Sequence of chain 1.C:
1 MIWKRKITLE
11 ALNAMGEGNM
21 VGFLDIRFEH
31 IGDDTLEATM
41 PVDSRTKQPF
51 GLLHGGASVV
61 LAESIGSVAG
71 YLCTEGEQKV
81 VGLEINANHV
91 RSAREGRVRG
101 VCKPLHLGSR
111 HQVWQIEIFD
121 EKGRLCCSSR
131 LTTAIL

Sequence of chain 1.D:
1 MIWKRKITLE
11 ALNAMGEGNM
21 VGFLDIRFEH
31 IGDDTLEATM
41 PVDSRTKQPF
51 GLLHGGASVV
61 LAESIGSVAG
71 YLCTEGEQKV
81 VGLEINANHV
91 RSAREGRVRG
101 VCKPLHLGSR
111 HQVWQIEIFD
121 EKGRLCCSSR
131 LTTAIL

This small molecule binds to this protein.
Small molecule (SMILES): CCCCCCCCCC(=O)CSCCNC(=O)CCNC(=O)[C@H](O)C(C)(C)CO[P](=O)(O)O[P](=O)(O)OC[C@H]1O[C@H](n2cnc3c(N)ncnc32)[C@@H](O)[C@H]1OP(=O)(O)O

Binding-site contacts:
Ligand atom C3P contacts residue GLY82 of chain 1.D at 3.8 Å.
Ligand atom S1P contacts residue GLY82 of chain 1.D at 3.5 Å (h-bond).
Ligand atom CCE contacts residue VAL21 of chain 1.D at 3.8 Å (hydrophobic).
Ligand atom CEP contacts residue VAL81 of chain 1.D at 3.6 Å (hydrophobic).
Ligand atom C5P contacts residue HIS89 of chain 1.C at 3.6 Å.
Ligand atom C2P contacts residue GLU63 of chain 1.D at 3.5 Å.
Ligand atom O5P contacts residue SER92 of chain 1.C at 3.9 Å.
Ligand atom CCG contacts residue MET15 of chain 1.D at 3.8 Å (hydrophobic).
Ligand atom C3P contacts residue GLY55 of chain 1.C at 3.8 Å.
Ligand atom CBZ contacts residue SER67 of chain 1.D at 3.9 Å.
Ligand atom C9P contacts residue ARG91 of chain 1.C at 3.8 Å.
Ligand atom C2P contacts residue GLY82 of chain 1.D at 3.7 Å.
Ligand atom C7P contacts residue VAL90 of chain 1.C at 3.9 Å (hydrophobic).
Ligand atom OCH contacts residue GLU63 of chain 1.D at 3.8 Å.
Ligand atom CCC contacts residue PRO49 of chain 1.C at 3.5 Å (hydrophobic).
Ligand atom N8P contacts residue VAL90 of chain 1.C at 3.2 Å.
Ligand atom CCD contacts residue VAL68 of chain 1.D at 3.5 Å (hydrophobic).
Ligand atom N4P contacts residue HIS89 of chain 1.C at 3.5 Å.
Ligand atom C6P contacts residue HIS89 of chain 1.C at 3.8 Å.
Ligand atom CBZ contacts residue HIS54 of chain 1.C at 3.6 Å.
Ligand atom OCH contacts residue GLY55 of chain 1.C at 2.9 Å (h-bond).
Ligand atom C7P contacts residue HIS89 of chain 1.C at 3.2 Å.
Ligand atom C6P contacts residue GLY82 of chain 1.D at 3.7 Å.
Ligand atom OCH contacts residue HIS54 of chain 1.C at 3.7 Å.
Ligand atom CBY contacts residue SER67 of chain 1.D at 3.2 Å.
Ligand atom CBX contacts residue GLN48 of chain 1.C at 3.3 Å.
Ligand atom O9P contacts residue ARG91 of chain 1.C at 3.9 Å.
Ligand atom C3P contacts residue HIS89 of chain 1.C at 3.6 Å.
Ligand atom O9P contacts residue SER92 of chain 1.C at 3.7 Å.
Ligand atom N8P contacts residue ARG91 of chain 1.C at 3.4 Å (salt-bridge).
Ligand atom C9P contacts residue VAL90 of chain 1.C at 3.4 Å (hydrophobic).
Ligand atom C7P contacts residue SER92 of chain 1.C at 4.0 Å.
Ligand atom CCF contacts residue LEU12 of chain 1.D at 3.2 Å (hydrophobic).
Ligand atom CBW contacts residue GLN48 of chain 1.C at 3.0 Å.
Ligand atom OAP contacts residue VAL90 of chain 1.C at 2.8 Å (h-bond).
Ligand atom CAP contacts residue VAL90 of chain 1.C at 3.2 Å (hydrophobic).
Ligand atom N4P contacts residue GLY82 of chain 1.D at 2.9 Å (h-bond).
Ligand atom C7P contacts residue ARG91 of chain 1.C at 3.5 Å.
Ligand atom N8P contacts residue HIS89 of chain 1.C at 3.0 Å (h-bond).
Ligand atom C5P contacts residue GLY82 of chain 1.D at 3.8 Å.